The protein below binds the small molecule below.
Small molecule (SMILES): CC(=O)N[C@@H]1[C@@H](O)[C@H](O)[C@@H](CO)O[C@H]1O

Binding-site contacts:
Ligand atom N2 contacts residue SER324 of chain 1.B at 3.8 Å.
Ligand atom C5 contacts residue SER324 of chain 1.B at 3.7 Å.
Ligand atom C7 contacts residue ILE327 of chain 1.B at 4.1 Å (hydrophobic).
Ligand atom C7 contacts residue ILE332 of chain 1.B at 4.1 Å (hydrophobic).
Ligand atom C7 contacts residue ASN328 of chain 1.B at 3.6 Å.
Ligand atom C5 contacts residue ASN328 of chain 1.B at 3.6 Å.
Ligand atom C7 contacts residue ASN331 of chain 1.B at 3.2 Å.
Ligand atom C7 contacts residue SER326 of chain 1.B at 4.1 Å.
Ligand atom C2 contacts residue SER326 of chain 1.B at 3.8 Å.
Ligand atom O3 contacts residue PHE321 of chain 1.B at 3.9 Å.
Ligand atom C4 contacts residue SER324 of chain 1.B at 3.5 Å.
Ligand atom N2 contacts residue SER326 of chain 1.B at 3.2 Å (h-bond).
Ligand atom O7 contacts residue ASN331 of chain 1.B at 2.6 Å (h-bond).
Ligand atom O3 contacts residue ASN331 of chain 1.B at 2.6 Å (h-bond).
Ligand atom C3 contacts residue SER324 of chain 1.B at 3.1 Å.
Ligand atom C8 contacts residue ILE332 of chain 1.B at 3.4 Å (hydrophobic).
Ligand atom N2 contacts residue ILE316 of chain 1.B at 4.2 Å.
Ligand atom O6 contacts residue THR358 of chain 1.B at 3.0 Å.
Ligand atom C6 contacts residue THR358 of chain 1.B at 3.6 Å.
Ligand atom C2 contacts residue SER324 of chain 1.B at 4.0 Å.
Ligand atom C8 contacts residue SER326 of chain 1.B at 4.2 Å.
Ligand atom C1 contacts residue SER326 of chain 1.B at 3.2 Å.
Ligand atom C1 contacts residue ASN328 of chain 1.B at 1.4 Å.
Ligand atom N2 contacts residue ASN328 of chain 1.B at 3.0 Å (h-bond).
Ligand atom C2 contacts residue ASN328 of chain 1.B at 2.5 Å.
Ligand atom C7 contacts residue PHE321 of chain 1.B at 4.1 Å (hydrophobic).
Ligand atom C1 contacts residue SER324 of chain 1.B at 4.1 Å.
Ligand atom C8 contacts residue ASN331 of chain 1.B at 3.0 Å.
Ligand atom C3 contacts residue ASN328 of chain 1.B at 3.9 Å.
Ligand atom C8 contacts residue ASN328 of chain 1.B at 2.6 Å.
Ligand atom O7 contacts residue ILE332 of chain 1.B at 4.1 Å.
Ligand atom O5 contacts residue THR360 of chain 1.B at 3.7 Å.
Ligand atom O3 contacts residue THR330 of chain 1.B at 4.0 Å.
Ligand atom O4 contacts residue SER324 of chain 1.B at 3.1 Å (h-bond).
Ligand atom C3 contacts residue ASN331 of chain 1.B at 3.9 Å.
Ligand atom N2 contacts residue ILE327 of chain 1.B at 4.1 Å.
Ligand atom O3 contacts residue SER324 of chain 1.B at 3.7 Å.
Ligand atom C8 contacts residue ILE327 of chain 1.B at 3.3 Å (hydrophobic).
Ligand atom O5 contacts residue ASN328 of chain 1.B at 2.4 Å (h-bond).
Ligand atom O7 contacts residue PHE321 of chain 1.B at 3.0 Å.

Sequence of chain 1.B:
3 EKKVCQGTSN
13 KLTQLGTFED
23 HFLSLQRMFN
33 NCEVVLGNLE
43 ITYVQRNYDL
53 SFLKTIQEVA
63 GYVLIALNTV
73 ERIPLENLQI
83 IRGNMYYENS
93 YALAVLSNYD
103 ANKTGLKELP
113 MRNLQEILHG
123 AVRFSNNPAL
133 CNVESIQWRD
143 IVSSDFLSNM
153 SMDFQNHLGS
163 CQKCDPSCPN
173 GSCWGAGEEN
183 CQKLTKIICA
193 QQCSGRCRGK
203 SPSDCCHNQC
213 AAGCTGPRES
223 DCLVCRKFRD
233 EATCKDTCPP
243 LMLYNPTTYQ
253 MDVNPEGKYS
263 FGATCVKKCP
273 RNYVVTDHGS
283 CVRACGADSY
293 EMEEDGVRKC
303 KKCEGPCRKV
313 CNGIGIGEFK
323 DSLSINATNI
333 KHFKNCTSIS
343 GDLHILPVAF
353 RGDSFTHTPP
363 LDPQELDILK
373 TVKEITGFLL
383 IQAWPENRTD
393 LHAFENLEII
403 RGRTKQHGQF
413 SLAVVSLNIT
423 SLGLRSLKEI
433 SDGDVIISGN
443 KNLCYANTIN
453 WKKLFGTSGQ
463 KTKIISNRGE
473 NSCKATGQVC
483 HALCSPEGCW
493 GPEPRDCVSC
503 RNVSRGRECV